Binding-site contacts:
Ligand atom NE contacts residue GLU85 of chain 1.A at 2.8 Å (salt-bridge).
Ligand atom O contacts residue ALA146 of chain 1.A at 3.6 Å.
Ligand atom NE contacts residue THR79 of chain 1.A at 3.7 Å.
Ligand atom NH2 contacts residue TYR76 of chain 1.A at 3.5 Å.
Ligand atom CD contacts residue GLU85 of chain 1.A at 3.4 Å.
Ligand atom CB contacts residue THR22 of chain 1.A at 3.4 Å.
Ligand atom CZ contacts residue ALA25 of chain 1.A at 3.6 Å (hydrophobic).
Ligand atom NH1 contacts residue ALA25 of chain 1.A at 3.8 Å.
Ligand atom NH1 contacts residue ASP21 of chain 1.A at 2.8 Å (salt-bridge).
Ligand atom N contacts residue THR22 of chain 1.A at 2.8 Å (h-bond).
Ligand atom CG contacts residue ASP21 of chain 1.A at 3.1 Å.
Ligand atom CZ contacts residue THR79 of chain 1.A at 3.1 Å.
Ligand atom NH2 contacts residue THR79 of chain 1.A at 2.9 Å (h-bond).
Ligand atom CB contacts residue ALA146 of chain 1.A at 3.6 Å (hydrophobic).
Ligand atom C contacts residue THR22 of chain 1.A at 3.5 Å.
Ligand atom NH1 contacts residue THR79 of chain 1.A at 3.2 Å (h-bond).
Ligand atom N contacts residue ASN17 of chain 1.A at 3.0 Å (h-bond).
Ligand atom N contacts residue TRP81 of chain 1.A at 3.3 Å.
Ligand atom NH2 contacts residue VAL80 of chain 1.A at 3.7 Å.
Ligand atom CD contacts residue ASP21 of chain 1.A at 3.1 Å.
Ligand atom NE contacts residue ASP21 of chain 1.A at 3.9 Å.
Ligand atom OXT contacts residue ASN17 of chain 1.A at 2.9 Å (h-bond).
Ligand atom OXT contacts residue ASN150 of chain 1.A at 2.9 Å (h-bond).
Ligand atom CA contacts residue THR22 of chain 1.A at 3.4 Å.
Ligand atom CA contacts residue TRP81 of chain 1.A at 3.5 Å (hydrophobic).
Ligand atom CG contacts residue LEU143 of chain 1.A at 3.9 Å (hydrophobic).
Ligand atom CZ contacts residue ASP21 of chain 1.A at 3.7 Å.
Ligand atom N contacts residue ASP21 of chain 1.A at 2.6 Å (salt-bridge).
Ligand atom CB contacts residue ASP21 of chain 1.A at 3.9 Å.
Ligand atom NH2 contacts residue GLU85 of chain 1.A at 2.8 Å (salt-bridge).
Ligand atom NH2 contacts residue ALA25 of chain 1.A at 3.5 Å.
Ligand atom CD contacts residue TRP81 of chain 1.A at 3.4 Å (hydrophobic).
Ligand atom CA contacts residue ASP21 of chain 1.A at 3.5 Å.
Ligand atom CZ contacts residue GLU85 of chain 1.A at 3.4 Å.
Ligand atom O contacts residue TRP81 of chain 1.A at 3.7 Å.
Ligand atom C contacts residue ASN150 of chain 1.A at 3.9 Å.
Ligand atom OXT contacts residue THR22 of chain 1.A at 3.3 Å (h-bond).
Ligand atom OXT contacts residue TRP81 of chain 1.A at 3.9 Å.
Ligand atom C contacts residue TRP81 of chain 1.A at 3.6 Å (hydrophobic).
Ligand atom NE contacts residue TRP81 of chain 1.A at 3.7 Å.

Sequence of chain 1.A:
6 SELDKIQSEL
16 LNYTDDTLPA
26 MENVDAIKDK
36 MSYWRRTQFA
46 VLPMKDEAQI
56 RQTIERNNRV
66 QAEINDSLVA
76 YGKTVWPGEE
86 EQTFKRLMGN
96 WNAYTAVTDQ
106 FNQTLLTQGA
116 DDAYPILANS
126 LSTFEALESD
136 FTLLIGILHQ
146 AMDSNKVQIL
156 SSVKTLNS

This small molecule binds to this protein.
Small molecule (SMILES): NC(=[NH2+])NCCC[C@@H](N)C(=O)O